A protein and the small-molecule ligand that binds it are described below.
Small molecule (SMILES): Cc1ccc(S(=O)(=O)N2CCc3ccccc3C2)cc1

Sequence of chain 1.A:
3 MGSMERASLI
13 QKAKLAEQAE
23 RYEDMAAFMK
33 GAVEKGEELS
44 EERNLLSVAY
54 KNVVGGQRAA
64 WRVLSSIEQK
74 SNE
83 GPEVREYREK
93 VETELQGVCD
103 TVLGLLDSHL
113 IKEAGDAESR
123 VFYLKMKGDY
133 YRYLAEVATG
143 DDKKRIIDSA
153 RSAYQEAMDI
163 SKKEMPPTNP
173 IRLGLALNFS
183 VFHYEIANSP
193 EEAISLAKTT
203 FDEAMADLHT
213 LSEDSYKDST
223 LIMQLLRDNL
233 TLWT

Binding-site contacts:
Ligand atom C11 contacts residue ARG11 of chain 1.B at 4.2 Å.
Ligand atom C05 contacts residue PHE124 of chain 1.A at 4.0 Å (hydrophobic).
Ligand atom C21 contacts residue ILE8 of chain 1.B at 3.6 Å (hydrophobic).
Ligand atom C20 contacts residue ILE8 of chain 1.B at 4.1 Å (hydrophobic).
Ligand atom C21 contacts residue LYS127 of chain 1.A at 3.0 Å.
Ligand atom C20 contacts residue PRO172 of chain 1.A at 3.4 Å (hydrophobic).
Ligand atom C12 contacts residue ARG11 of chain 1.B at 4.2 Å.
Ligand atom C17 contacts residue ARG12 of chain 1.B at 3.8 Å.
Ligand atom C21 contacts residue ILE173 of chain 1.A at 3.8 Å (hydrophobic).
Ligand atom C16 contacts residue ARG12 of chain 1.B at 4.0 Å.
Ligand atom C18 contacts residue PRO9 of chain 1.B at 3.7 Å (hydrophobic).
Ligand atom C03 contacts residue LYS127 of chain 1.A at 2.6 Å.
Ligand atom C17 contacts residue ILE8 of chain 1.B at 4.3 Å (hydrophobic).
Ligand atom C11 contacts residue GLY10 of chain 1.B at 3.6 Å.
Ligand atom C11 contacts residue PRO9 of chain 1.B at 3.9 Å (hydrophobic).
Ligand atom C12 contacts residue PRO9 of chain 1.B at 4.3 Å (hydrophobic).
Ligand atom C03 contacts residue ILE8 of chain 1.B at 4.2 Å (hydrophobic).
Ligand atom C15 contacts residue ARG12 of chain 1.B at 4.2 Å.
Ligand atom C20 contacts residue ILE173 of chain 1.A at 3.9 Å (hydrophobic).
Ligand atom C18 contacts residue ILE8 of chain 1.B at 3.8 Å (hydrophobic).
Ligand atom C16 contacts residue LEU223 of chain 1.A at 4.0 Å (hydrophobic).
Ligand atom C16 contacts residue ILE224 of chain 1.A at 3.8 Å (hydrophobic).
Ligand atom C02 contacts residue LYS127 of chain 1.A at 1.4 Å.
Ligand atom O08 contacts residue PRO172 of chain 1.A at 3.3 Å.
Ligand atom C04 contacts residue LYS127 of chain 1.A at 3.8 Å.
Ligand atom O19 contacts residue ASN47 of chain 1.A at 3.3 Å (h-bond).
Ligand atom C13 contacts residue ILE224 of chain 1.A at 4.3 Å (hydrophobic).
Ligand atom C21 contacts residue GLY176 of chain 1.A at 4.3 Å.
Ligand atom C04 contacts residue ASN47 of chain 1.A at 4.1 Å.
Ligand atom C12 contacts residue ARG12 of chain 1.B at 4.0 Å.
Ligand atom C21 contacts residue PRO172 of chain 1.A at 3.4 Å (hydrophobic).
Ligand atom C15 contacts residue ILE224 of chain 1.A at 3.8 Å (hydrophobic).
Ligand atom C05 contacts residue ASN47 of chain 1.A at 3.5 Å.
Ligand atom C10 contacts residue GLY10 of chain 1.B at 4.0 Å.
Ligand atom C04 contacts residue PHE124 of chain 1.A at 3.7 Å (hydrophobic).
Ligand atom C12 contacts residue ILE8 of chain 1.B at 4.1 Å (hydrophobic).
Ligand atom C18 contacts residue ARG12 of chain 1.B at 3.9 Å.
Ligand atom C02 contacts residue ILE8 of chain 1.B at 4.1 Å (hydrophobic).
Ligand atom C17 contacts residue ARG11 of chain 1.B at 4.2 Å.
Ligand atom C18 contacts residue ARG11 of chain 1.B at 3.8 Å.

Sequence of chain 1.B:
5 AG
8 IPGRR